The protein below binds the small molecule below.
Small molecule (SMILES): CC(=O)N[C@@H]1[C@@H](O)[C@H](O)[C@@H](CO)O[C@H]1O

Binding-site contacts:
Ligand atom C2 contacts residue ASN444 of chain 1.D at 2.5 Å.
Ligand atom C1 contacts residue ASN444 of chain 1.D at 1.4 Å.
Ligand atom C5 contacts residue ASN444 of chain 1.D at 3.7 Å.
Ligand atom C8 contacts residue ASN444 of chain 1.D at 4.4 Å.
Ligand atom O7 contacts residue ASN444 of chain 1.D at 2.9 Å (h-bond).
Ligand atom C3 contacts residue ASN444 of chain 1.D at 3.8 Å.
Ligand atom N2 contacts residue ASN444 of chain 1.D at 2.9 Å (h-bond).
Ligand atom C4 contacts residue ASN444 of chain 1.D at 4.3 Å.
Ligand atom O4 contacts residue NAG2 of chain 1.J at 3.5 Å (h-bond).
Ligand atom C7 contacts residue ASN444 of chain 1.D at 3.1 Å.
Ligand atom O5 contacts residue ASN444 of chain 1.D at 2.4 Å (h-bond).

Sequence of chain 1.D:
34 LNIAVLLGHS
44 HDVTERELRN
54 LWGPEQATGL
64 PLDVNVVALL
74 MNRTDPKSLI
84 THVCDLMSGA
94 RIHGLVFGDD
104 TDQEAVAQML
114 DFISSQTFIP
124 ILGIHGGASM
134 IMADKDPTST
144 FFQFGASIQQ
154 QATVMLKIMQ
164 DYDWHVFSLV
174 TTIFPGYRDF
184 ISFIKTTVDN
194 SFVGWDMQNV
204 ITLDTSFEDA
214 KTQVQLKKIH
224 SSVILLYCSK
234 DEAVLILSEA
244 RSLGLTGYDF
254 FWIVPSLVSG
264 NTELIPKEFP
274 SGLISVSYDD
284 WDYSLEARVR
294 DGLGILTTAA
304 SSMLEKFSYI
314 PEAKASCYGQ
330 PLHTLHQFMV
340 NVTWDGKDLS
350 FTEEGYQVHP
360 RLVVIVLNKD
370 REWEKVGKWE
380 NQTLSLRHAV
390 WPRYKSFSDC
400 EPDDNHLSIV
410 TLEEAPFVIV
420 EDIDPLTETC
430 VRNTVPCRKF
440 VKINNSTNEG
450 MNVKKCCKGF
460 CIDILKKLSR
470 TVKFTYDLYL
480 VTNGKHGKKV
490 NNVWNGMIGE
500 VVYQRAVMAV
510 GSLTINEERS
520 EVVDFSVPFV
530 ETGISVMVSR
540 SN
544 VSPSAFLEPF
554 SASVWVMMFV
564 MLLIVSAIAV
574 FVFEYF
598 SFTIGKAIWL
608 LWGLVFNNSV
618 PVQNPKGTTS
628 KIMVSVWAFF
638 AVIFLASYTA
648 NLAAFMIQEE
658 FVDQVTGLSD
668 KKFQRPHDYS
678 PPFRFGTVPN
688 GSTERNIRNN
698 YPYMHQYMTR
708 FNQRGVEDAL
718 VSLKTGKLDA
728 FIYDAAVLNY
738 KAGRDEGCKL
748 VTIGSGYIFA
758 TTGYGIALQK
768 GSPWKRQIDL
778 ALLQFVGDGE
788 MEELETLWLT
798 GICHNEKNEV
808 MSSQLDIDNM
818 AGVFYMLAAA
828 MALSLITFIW